Sequence of chain 2.A:
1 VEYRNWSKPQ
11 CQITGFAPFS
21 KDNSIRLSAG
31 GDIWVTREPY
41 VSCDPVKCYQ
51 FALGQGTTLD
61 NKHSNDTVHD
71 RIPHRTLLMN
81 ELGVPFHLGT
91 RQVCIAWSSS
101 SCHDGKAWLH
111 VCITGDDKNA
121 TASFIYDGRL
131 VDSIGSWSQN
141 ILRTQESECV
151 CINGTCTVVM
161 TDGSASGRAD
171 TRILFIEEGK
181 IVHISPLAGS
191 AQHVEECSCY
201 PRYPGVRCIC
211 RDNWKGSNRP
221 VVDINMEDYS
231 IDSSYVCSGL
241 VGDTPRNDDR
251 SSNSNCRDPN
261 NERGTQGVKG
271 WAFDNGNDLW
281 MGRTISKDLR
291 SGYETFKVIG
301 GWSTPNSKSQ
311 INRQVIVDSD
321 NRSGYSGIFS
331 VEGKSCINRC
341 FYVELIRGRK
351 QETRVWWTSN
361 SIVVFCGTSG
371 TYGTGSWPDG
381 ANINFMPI

Binding-site contacts:
Ligand atom C3 contacts residue ASN65 of chain 1.B at 4.1 Å.
Ligand atom O4 contacts residue ASN65 of chain 1.B at 3.2 Å (h-bond).
Ligand atom O4 contacts residue PHE385 of chain 2.A at 3.5 Å.
Ligand atom C1 contacts residue TRP356 of chain 1.B at 3.8 Å (hydrophobic).
Ligand atom O7 contacts residue TRP356 of chain 1.B at 3.3 Å.
Ligand atom C2 contacts residue TRP356 of chain 1.B at 4.2 Å (hydrophobic).
Ligand atom C2 contacts residue ASN65 of chain 1.B at 3.6 Å.
Ligand atom C5 contacts residue TRP356 of chain 1.B at 3.8 Å (hydrophobic).
Ligand atom C4 contacts residue ASN65 of chain 1.B at 4.4 Å.
Ligand atom O7 contacts residue ILE388 of chain 1.B at 3.9 Å.
Ligand atom N2 contacts residue ASN65 of chain 1.B at 3.4 Å (h-bond).
Ligand atom C2 contacts residue ASP66 of chain 1.B at 3.2 Å.
Ligand atom C3 contacts residue ASN65 of chain 1.B at 4.0 Å.
Ligand atom C1 contacts residue ASP66 of chain 1.B at 3.7 Å.
Ligand atom C3 contacts residue TRP356 of chain 1.B at 4.0 Å (hydrophobic).
Ligand atom C2 contacts residue ASN65 of chain 1.B at 2.7 Å.
Ligand atom O7 contacts residue ASN65 of chain 1.B at 3.5 Å (h-bond).
Ligand atom C5 contacts residue ASN65 of chain 1.B at 3.6 Å.
Ligand atom O2 contacts residue ASP66 of chain 1.B at 3.0 Å (salt-bridge).
Ligand atom O3 contacts residue PHE385 of chain 2.A at 4.3 Å.
Ligand atom C4 contacts residue PHE385 of chain 2.A at 3.7 Å (hydrophobic).
Ligand atom C6 contacts residue TRP356 of chain 1.B at 4.2 Å (hydrophobic).
Ligand atom C6 contacts residue ASP66 of chain 1.B at 4.4 Å.
Ligand atom O3 contacts residue ASP66 of chain 1.B at 4.4 Å.
Ligand atom O4 contacts residue TRP356 of chain 1.B at 4.2 Å.
Ligand atom C1 contacts residue ASN65 of chain 1.B at 4.3 Å.
Ligand atom O3 contacts residue ASN65 of chain 1.B at 3.1 Å.
Ligand atom O6 contacts residue ASN65 of chain 1.B at 3.9 Å.
Ligand atom C8 contacts residue TRP356 of chain 1.B at 3.5 Å (hydrophobic).
Ligand atom O6 contacts residue ASP66 of chain 1.B at 3.1 Å (salt-bridge).
Ligand atom C8 contacts residue ILE388 of chain 1.B at 4.0 Å (hydrophobic).
Ligand atom N2 contacts residue TRP356 of chain 1.B at 3.5 Å (h-bond).
Ligand atom C7 contacts residue ASN65 of chain 1.B at 3.8 Å.
Ligand atom C1 contacts residue ASN65 of chain 1.B at 1.5 Å.
Ligand atom O5 contacts residue TRP356 of chain 1.B at 4.2 Å.
Ligand atom C4 contacts residue ASN65 of chain 1.B at 4.3 Å.
Ligand atom O5 contacts residue ASN65 of chain 1.B at 2.3 Å (h-bond).
Ligand atom O2 contacts residue ASN65 of chain 1.B at 4.5 Å.
Ligand atom C4 contacts residue TRP356 of chain 1.B at 4.5 Å (hydrophobic).
Ligand atom C7 contacts residue TRP356 of chain 1.B at 3.6 Å (hydrophobic).

This protein binds this small molecule.
Small molecule (SMILES): CC(=O)N[C@H]1[C@H](O[C@H]2[C@H](O)[C@@H](NC(C)=O)CO[C@@H]2CO[C@H]2O[C@@H](C)[C@@H](O)[C@@H](O)[C@@H]2O)O[C@H](CO)[C@@H](O[C@@H]2O[C@H](CO)[C@@H](O)[C@H](O)[C@@H]2O)[C@@H]1O

Sequence of chain 1.B:
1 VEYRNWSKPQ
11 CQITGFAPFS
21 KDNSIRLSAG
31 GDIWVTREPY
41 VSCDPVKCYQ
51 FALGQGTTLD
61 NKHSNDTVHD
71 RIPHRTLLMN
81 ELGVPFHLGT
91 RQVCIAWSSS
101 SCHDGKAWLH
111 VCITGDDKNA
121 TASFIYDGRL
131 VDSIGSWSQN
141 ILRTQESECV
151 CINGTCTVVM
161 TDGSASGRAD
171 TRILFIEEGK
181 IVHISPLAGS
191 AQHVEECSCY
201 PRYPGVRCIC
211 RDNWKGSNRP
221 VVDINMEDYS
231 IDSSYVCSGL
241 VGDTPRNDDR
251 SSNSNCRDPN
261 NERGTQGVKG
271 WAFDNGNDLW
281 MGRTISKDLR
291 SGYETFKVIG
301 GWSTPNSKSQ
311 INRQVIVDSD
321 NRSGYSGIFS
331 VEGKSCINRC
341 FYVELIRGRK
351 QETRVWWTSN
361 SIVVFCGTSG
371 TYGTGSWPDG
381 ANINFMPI